Sequence of chain 1.A:
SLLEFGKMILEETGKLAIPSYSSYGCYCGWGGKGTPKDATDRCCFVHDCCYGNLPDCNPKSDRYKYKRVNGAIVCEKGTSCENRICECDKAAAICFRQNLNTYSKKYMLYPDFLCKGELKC

Binding-site contacts:
Ligand atom CE2 contacts residue PHE5 of chain 1.A at 3.6 Å (hydrophobic).
Ligand atom CB contacts residue TYR21 of chain 1.A at 3.0 Å (hydrophobic).
Ligand atom C contacts residue GLY6 of chain 1.A at 3.5 Å.
Ligand atom CG2 contacts residue LEU2 of chain 1.A at 3.0 Å (hydrophobic).
Ligand atom OH contacts residue ASP48 of chain 1.A at 2.5 Å (salt-bridge).
Ligand atom CG1 contacts residue PHE5 of chain 1.A at 3.1 Å (hydrophobic).
Ligand atom CB contacts residue LYS7 of chain 1.A at 3.1 Å.
Ligand atom CD1 contacts residue CYS28 of chain 1.A at 3.5 Å (hydrophobic).
Ligand atom CB contacts residue ALA17 of chain 1.A at 3.5 Å (hydrophobic).
Ligand atom CB contacts residue ILE18 of chain 1.A at 2.7 Å (hydrophobic).
Ligand atom O contacts residue ILE18 of chain 1.A at 2.7 Å.
Ligand atom CG1 contacts residue LEU2 of chain 1.A at 3.6 Å (hydrophobic).
Ligand atom OXT contacts residue TRP30 of chain 1.A at 3.1 Å.
Ligand atom CE2 contacts residue HIS47 of chain 1.A at 3.0 Å.
Ligand atom N contacts residue ALA17 of chain 1.A at 3.2 Å.
Ligand atom CD1 contacts residue LEU2 of chain 1.A at 3.0 Å (hydrophobic).
Ligand atom OG contacts residue TRP30 of chain 1.A at 2.6 Å (h-bond).
Ligand atom CG contacts residue GLY6 of chain 1.A at 3.6 Å.
Ligand atom CD1 contacts residue PHE5 of chain 1.A at 3.3 Å (hydrophobic).
Ligand atom C contacts residue ALA17 of chain 1.A at 3.5 Å (hydrophobic).
Ligand atom CE1 contacts residue GLY29 of chain 1.A at 3.6 Å.
Ligand atom CD1 contacts residue GLY29 of chain 1.A at 3.3 Å.
Ligand atom CA contacts residue ALA17 of chain 1.A at 3.1 Å (hydrophobic).
Ligand atom CB contacts residue LEU2 of chain 1.A at 3.2 Å (hydrophobic).
Ligand atom OH contacts residue CYS44 of chain 1.A at 3.2 Å (h-bond).
Ligand atom O contacts residue GLY6 of chain 1.A at 3.6 Å.
Ligand atom CD2 contacts residue PHE5 of chain 1.A at 3.2 Å (hydrophobic).
Ligand atom OH contacts residue HIS47 of chain 1.A at 3.2 Å (h-bond).
Ligand atom O contacts residue GLY6 of chain 1.A at 2.4 Å.
Ligand atom O contacts residue LEU2 of chain 1.A at 3.0 Å (h-bond).
Ligand atom CB contacts residue GLY6 of chain 1.A at 3.2 Å.
Ligand atom N contacts residue ILE18 of chain 1.A at 3.1 Å.
Ligand atom O contacts residue ALA17 of chain 1.A at 2.6 Å.
Ligand atom O contacts residue GLY29 of chain 1.A at 2.6 Å (h-bond).
Ligand atom C contacts residue GLY29 of chain 1.A at 3.3 Å.
Ligand atom CE1 contacts residue TYR27 of chain 1.A at 3.3 Å (hydrophobic).
Ligand atom N contacts residue LEU3 of chain 1.A at 2.8 Å (h-bond).
Ligand atom CZ contacts residue HIS47 of chain 1.A at 3.5 Å.
Ligand atom CA contacts residue TYR21 of chain 1.A at 3.5 Å (hydrophobic).
Ligand atom C contacts residue ALA17 of chain 1.A at 3.0 Å (hydrophobic).

A small-molecule ligand and the protein it binds are described below.
Small molecule (SMILES): CC[C@H](C)[C@H](NC(=O)[C@H](C)NC(=O)[C@@H](N)CC(C)C)C(=O)N[C@@H](Cc1ccc(O)cc1)C(=O)N[C@@H](CO)C(=O)O